A small-molecule ligand and the protein it binds are described below.
Small molecule (SMILES): COc1nc(C(=O)[C@H]2C[C@@H]2C(=O)O)ncc1N(CC1CC1)c1cccc2ccccc12

Sequence of chain 1.F:
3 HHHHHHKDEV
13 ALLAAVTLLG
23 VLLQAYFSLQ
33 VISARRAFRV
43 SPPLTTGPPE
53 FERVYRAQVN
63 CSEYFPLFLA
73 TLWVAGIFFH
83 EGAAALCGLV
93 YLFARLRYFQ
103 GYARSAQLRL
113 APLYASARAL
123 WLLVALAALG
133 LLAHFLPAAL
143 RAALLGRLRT

Sequence of chain 1.E:
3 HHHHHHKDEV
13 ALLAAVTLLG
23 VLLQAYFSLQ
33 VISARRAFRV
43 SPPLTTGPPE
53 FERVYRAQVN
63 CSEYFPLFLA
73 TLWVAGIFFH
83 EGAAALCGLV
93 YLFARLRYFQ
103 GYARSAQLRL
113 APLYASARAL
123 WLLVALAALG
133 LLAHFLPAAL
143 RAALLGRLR

Binding-site contacts:
Ligand atom O23 contacts residue LEU115 of chain 1.F at 3.8 Å.
Ligand atom C8 contacts residue TRP123 of chain 1.F at 3.3 Å (hydrophobic).
Ligand atom O21 contacts residue LEU115 of chain 1.F at 3.6 Å.
Ligand atom O22 contacts residue ASN62 of chain 1.F at 3.6 Å (h-bond).
Ligand atom C19 contacts residue ASN62 of chain 1.F at 3.5 Å.
Ligand atom C19 contacts residue TYR100 of chain 1.F at 3.4 Å (hydrophobic).
Ligand atom O23 contacts residue ARG97 of chain 1.F at 2.9 Å (salt-bridge).
Ligand atom C1 contacts residue ALA27 of chain 1.E at 3.5 Å (hydrophobic).
Ligand atom C1 contacts residue TYR66 of chain 1.F at 3.4 Å (hydrophobic).
Ligand atom C2 contacts residue ALA27 of chain 1.E at 3.5 Å (hydrophobic).
Ligand atom C4 contacts residue LEU122 of chain 1.F at 3.7 Å (hydrophobic).
Ligand atom O22 contacts residue ARG111 of chain 1.F at 2.7 Å (salt-bridge).
Ligand atom C30 contacts residue ALA27 of chain 1.E at 3.4 Å (hydrophobic).
Ligand atom C13 contacts residue TYR66 of chain 1.F at 3.5 Å (hydrophobic).
Ligand atom O21 contacts residue ARG111 of chain 1.F at 2.9 Å (salt-bridge).
Ligand atom C27 contacts residue ARG97 of chain 1.F at 3.2 Å.
Ligand atom C9 contacts residue ALA119 of chain 1.F at 3.7 Å (hydrophobic).
Ligand atom C2 contacts residue LEU69 of chain 1.F at 3.5 Å (hydrophobic).
Ligand atom C20 contacts residue ARG111 of chain 1.F at 3.6 Å.
Ligand atom O26 contacts residue ALA119 of chain 1.F at 3.8 Å.
Ligand atom C6 contacts residue TYR66 of chain 1.F at 3.4 Å (hydrophobic).
Ligand atom C16 contacts residue LEU115 of chain 1.F at 3.6 Å (hydrophobic).
Ligand atom O23 contacts residue TYR66 of chain 1.F at 3.3 Å.
Ligand atom N24 contacts residue TYR66 of chain 1.F at 3.4 Å.
Ligand atom N14 contacts residue TYR66 of chain 1.F at 3.1 Å (h-bond).
Ligand atom C1 contacts residue SER30 of chain 1.E at 3.8 Å.
Ligand atom C15 contacts residue TYR66 of chain 1.F at 3.3 Å (hydrophobic).
Ligand atom C27 contacts residue LEU122 of chain 1.F at 3.8 Å (hydrophobic).
Ligand atom C18 contacts residue ASN62 of chain 1.F at 3.5 Å.
Ligand atom C10 contacts residue LEU122 of chain 1.F at 3.5 Å (hydrophobic).
Ligand atom C16 contacts residue TYR66 of chain 1.F at 3.5 Å (hydrophobic).
Ligand atom C20 contacts residue LEU115 of chain 1.F at 3.8 Å (hydrophobic).
Ligand atom C20 contacts residue TYR100 of chain 1.F at 3.4 Å (hydrophobic).
Ligand atom N24 contacts residue ARG97 of chain 1.F at 3.4 Å (salt-bridge).
Ligand atom O22 contacts residue TYR104 of chain 1.F at 3.8 Å.
Ligand atom C3 contacts residue ALA27 of chain 1.E at 3.7 Å (hydrophobic).
Ligand atom C8 contacts residue ALA119 of chain 1.F at 3.7 Å (hydrophobic).
Ligand atom C25 contacts residue TYR66 of chain 1.F at 3.5 Å (hydrophobic).
Ligand atom C9 contacts residue TRP123 of chain 1.F at 3.4 Å (hydrophobic).
Ligand atom O22 contacts residue TYR100 of chain 1.F at 2.5 Å (h-bond).